Sequence of chain 4.A:
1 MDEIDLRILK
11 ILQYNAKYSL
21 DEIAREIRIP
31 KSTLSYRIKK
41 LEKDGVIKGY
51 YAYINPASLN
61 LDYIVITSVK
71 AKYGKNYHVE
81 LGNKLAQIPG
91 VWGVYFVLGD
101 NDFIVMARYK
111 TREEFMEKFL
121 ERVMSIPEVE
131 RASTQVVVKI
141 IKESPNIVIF

Binding-site contacts:
Ligand atom CB contacts residue LYS31 of chain 4.A at 3.8 Å.
Ligand atom CG contacts residue LYS31 of chain 4.A at 3.5 Å.
Ligand atom O contacts residue SER32 of chain 4.A at 4.1 Å.
Ligand atom OE1 contacts residue ASP21 of chain 4.A at 4.5 Å.
Ligand atom NE2 contacts residue LYS31 of chain 4.A at 3.0 Å (salt-bridge).
Ligand atom C contacts residue LYS31 of chain 4.A at 4.5 Å.
Ligand atom CD contacts residue PRO30 of chain 4.A at 4.0 Å (hydrophobic).
Ligand atom OE1 contacts residue ALA24 of chain 4.A at 4.0 Å.
Ligand atom C contacts residue SER32 of chain 4.A at 3.8 Å.
Ligand atom CD contacts residue ILE29 of chain 4.A at 4.4 Å (hydrophobic).
Ligand atom OE1 contacts residue LYS31 of chain 4.A at 3.1 Å.
Ligand atom OXT contacts residue SER32 of chain 4.A at 2.7 Å (h-bond).
Ligand atom CD contacts residue LYS31 of chain 4.A at 3.1 Å.
Ligand atom NE2 contacts residue PRO30 of chain 4.A at 3.2 Å.
Ligand atom CB contacts residue PRO30 of chain 4.A at 4.0 Å (hydrophobic).
Ligand atom O contacts residue LYS31 of chain 4.A at 4.1 Å.
Ligand atom NE2 contacts residue ILE29 of chain 4.A at 3.5 Å (h-bond).

The small molecule below binds the protein below.
Small molecule (SMILES): NC(=O)CC[C@H](N)C(=O)O